The small molecule below binds the protein below.
Small molecule (SMILES): CC(=O)N[C@H]1[C@H](O[C@H]2[C@H](O)[C@@H](NC(C)=O)CO[C@@H]2CO)O[C@H](CO)[C@@H](O)[C@@H]1O

Binding-site contacts:
Ligand atom N2 contacts residue ASN166 of chain 3.A at 2.8 Å (h-bond).
Ligand atom O7 contacts residue ASN166 of chain 3.A at 4.2 Å.
Ligand atom N2 contacts residue TRP237 of chain 3.A at 4.4 Å.
Ligand atom C1 contacts residue TRP237 of chain 3.A at 3.9 Å (hydrophobic).
Ligand atom O5 contacts residue THR168 of chain 3.A at 3.8 Å.
Ligand atom C4 contacts residue TRP237 of chain 3.A at 4.2 Å (hydrophobic).
Ligand atom C6 contacts residue THR168 of chain 3.A at 4.3 Å.
Ligand atom C7 contacts residue ASN166 of chain 3.A at 3.7 Å.
Ligand atom C2 contacts residue ASN166 of chain 3.A at 2.4 Å.
Ligand atom C5 contacts residue ASN166 of chain 3.A at 3.7 Å.
Ligand atom N2 contacts residue THR239 of chain 3.A at 4.2 Å.
Ligand atom O6 contacts residue THR168 of chain 3.A at 4.3 Å.
Ligand atom O4 contacts residue TRP237 of chain 3.A at 4.1 Å.
Ligand atom C1 contacts residue ASN166 of chain 3.A at 1.5 Å.
Ligand atom O5 contacts residue TRP237 of chain 3.A at 4.3 Å.
Ligand atom C5 contacts residue TRP237 of chain 3.A at 4.0 Å (hydrophobic).
Ligand atom C3 contacts residue ASN166 of chain 3.A at 3.8 Å.
Ligand atom C7 contacts residue THR239 of chain 3.A at 4.4 Å.
Ligand atom C8 contacts residue THR239 of chain 3.A at 4.0 Å.
Ligand atom O6 contacts residue TRP237 of chain 3.A at 4.2 Å.
Ligand atom O5 contacts residue ASN166 of chain 3.A at 2.4 Å (h-bond).
Ligand atom C6 contacts residue TRP237 of chain 3.A at 3.7 Å (hydrophobic).
Ligand atom C4 contacts residue ASN166 of chain 3.A at 4.1 Å.

Sequence of chain 3.A:
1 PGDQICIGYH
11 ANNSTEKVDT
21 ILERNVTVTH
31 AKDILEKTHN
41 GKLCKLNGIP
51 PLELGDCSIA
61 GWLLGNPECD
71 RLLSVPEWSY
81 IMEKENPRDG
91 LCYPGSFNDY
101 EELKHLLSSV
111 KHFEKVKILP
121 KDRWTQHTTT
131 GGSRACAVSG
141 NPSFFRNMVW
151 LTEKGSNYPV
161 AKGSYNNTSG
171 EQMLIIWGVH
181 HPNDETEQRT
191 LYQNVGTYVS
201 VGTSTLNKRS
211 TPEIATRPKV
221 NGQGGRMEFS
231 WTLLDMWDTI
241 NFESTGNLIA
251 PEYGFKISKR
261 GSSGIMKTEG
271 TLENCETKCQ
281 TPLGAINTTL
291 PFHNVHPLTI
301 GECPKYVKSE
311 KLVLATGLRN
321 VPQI